Sequence of chain 2.B:
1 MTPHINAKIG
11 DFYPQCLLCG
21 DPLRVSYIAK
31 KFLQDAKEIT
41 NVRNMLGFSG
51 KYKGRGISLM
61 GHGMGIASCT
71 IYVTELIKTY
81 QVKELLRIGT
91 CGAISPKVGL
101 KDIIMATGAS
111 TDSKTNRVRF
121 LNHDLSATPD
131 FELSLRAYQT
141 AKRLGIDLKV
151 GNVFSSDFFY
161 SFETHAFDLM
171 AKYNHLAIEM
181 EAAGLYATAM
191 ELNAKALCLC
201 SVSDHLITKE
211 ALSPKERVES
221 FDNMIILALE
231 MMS

A small-molecule ligand and the protein it binds are described below.
Small molecule (SMILES): Clc1nc(SCc2ccccc2)c2[nH]cnc2n1

Binding-site contacts:
Ligand atom C13 contacts residue GOL1 of chain 2.L at 3.5 Å.
Ligand atom N3 contacts residue TRS1 of chain 2.I at 3.5 Å.
Ligand atom C4 contacts residue ILE178 of chain 2.B at 3.7 Å (hydrophobic).
Ligand atom C11 contacts residue TYR160 of chain 2.B at 3.9 Å (hydrophobic).
Ligand atom C2 contacts residue PHE159 of chain 2.B at 3.6 Å (hydrophobic).
Ligand atom C8 contacts residue CYS91 of chain 2.B at 3.3 Å (hydrophobic).
Ligand atom N7 contacts residue SER203 of chain 2.B at 3.4 Å (h-bond).
Ligand atom C4 contacts residue TRS1 of chain 2.I at 3.5 Å.
Ligand atom C5 contacts residue PHE159 of chain 2.B at 3.3 Å (hydrophobic).
Ligand atom N3 contacts residue ILE178 of chain 2.B at 3.4 Å (h-bond).
Ligand atom C11 contacts residue PHE159 of chain 2.B at 3.6 Å (hydrophobic).
Ligand atom C4 contacts residue PHE159 of chain 2.B at 3.6 Å (hydrophobic).
Ligand atom N9 contacts residue THR90 of chain 2.B at 3.3 Å (h-bond).
Ligand atom C2 contacts residue ILE178 of chain 2.B at 3.6 Å (hydrophobic).
Ligand atom N1 contacts residue PHE159 of chain 2.B at 3.6 Å.
Ligand atom N7 contacts residue PHE159 of chain 2.B at 3.8 Å.
Ligand atom CL1 contacts residue PHE158 of chain 2.B at 3.3 Å.
Ligand atom C8 contacts residue SER203 of chain 2.B at 3.1 Å.
Ligand atom C9 contacts residue PHE159 of chain 2.B at 3.4 Å (hydrophobic).
Ligand atom C10 contacts residue GOL1 of chain 2.L at 3.7 Å.
Ligand atom N3 contacts residue GLU179 of chain 2.B at 3.5 Å.
Ligand atom N7 contacts residue ASP204 of chain 2.B at 2.7 Å (salt-bridge).
Ligand atom C8 contacts residue THR90 of chain 2.B at 3.5 Å.
Ligand atom C8 contacts residue ASP204 of chain 2.B at 3.5 Å.
Ligand atom C5 contacts residue ASP204 of chain 2.B at 3.7 Å.
Ligand atom N3 contacts residue PHE159 of chain 2.B at 3.8 Å.
Ligand atom C14 contacts residue GOL1 of chain 2.L at 3.4 Å.
Ligand atom CL1 contacts residue MET180 of chain 2.B at 3.6 Å.
Ligand atom C12 contacts residue TYR160 of chain 2.B at 3.8 Å (hydrophobic).
Ligand atom CL1 contacts residue ILE178 of chain 2.B at 3.4 Å.
Ligand atom N7 contacts residue GLY92 of chain 2.B at 3.6 Å (h-bond).
Ligand atom N9 contacts residue TRS1 of chain 2.I at 3.0 Å (h-bond).
Ligand atom N9 contacts residue CYS91 of chain 2.B at 3.4 Å.
Ligand atom C5 contacts residue GLY92 of chain 2.B at 3.5 Å.
Ligand atom C8 contacts residue TRS1 of chain 2.I at 3.7 Å.
Ligand atom C12 contacts residue GOL1 of chain 2.L at 3.5 Å.
Ligand atom C15 contacts residue GOL1 of chain 2.L at 3.4 Å.
Ligand atom N7 contacts residue CYS91 of chain 2.B at 3.5 Å.
Ligand atom S1 contacts residue ASP204 of chain 2.B at 3.8 Å.
Ligand atom C6 contacts residue PHE159 of chain 2.B at 3.3 Å (hydrophobic).